Binding-site contacts:
Ligand atom N6 contacts residue GLU97 of chain 1.A at 2.9 Å (salt-bridge).
Ligand atom N9 contacts residue VAL30 of chain 1.A at 3.9 Å.
Ligand atom C2 contacts residue LEU99 of chain 1.A at 3.5 Å (hydrophobic).
Ligand atom C4 contacts residue LEU150 of chain 1.A at 3.3 Å (hydrophobic).
Ligand atom N6 contacts residue PHE96 of chain 1.A at 3.7 Å.
Ligand atom O4' contacts residue GLY23 of chain 1.A at 3.6 Å.
Ligand atom C4 contacts residue VAL30 of chain 1.A at 4.0 Å (hydrophobic).
Ligand atom C5 contacts residue VAL30 of chain 1.A at 4.0 Å (hydrophobic).
Ligand atom C8 contacts residue VAL30 of chain 1.A at 3.7 Å (hydrophobic).
Ligand atom C2 contacts residue LEU22 of chain 1.A at 3.8 Å (hydrophobic).
Ligand atom N3 contacts residue LEU150 of chain 1.A at 3.5 Å.
Ligand atom N1 contacts residue GLU97 of chain 1.A at 3.9 Å.
Ligand atom C7 contacts residue VAL30 of chain 1.A at 3.9 Å (hydrophobic).
Ligand atom N3 contacts residue LEU22 of chain 1.A at 3.9 Å.
Ligand atom O5' contacts residue VAL30 of chain 1.A at 3.7 Å.
Ligand atom C4' contacts residue GLY23 of chain 1.A at 3.9 Å.
Ligand atom C5' contacts residue PHE27 of chain 1.A at 3.8 Å (hydrophobic).
Ligand atom N1 contacts residue LEU99 of chain 1.A at 3.1 Å (h-bond).
Ligand atom O2' contacts residue SER102 of chain 1.A at 4.0 Å.
Ligand atom N9 contacts residue LEU150 of chain 1.A at 3.8 Å.
Ligand atom C6 contacts residue GLU97 of chain 1.A at 3.9 Å.
Ligand atom C6 contacts residue ALA44 of chain 1.A at 3.5 Å (hydrophobic).
Ligand atom N1 contacts residue LEU150 of chain 1.A at 3.9 Å.
Ligand atom C6 contacts residue LEU150 of chain 1.A at 3.7 Å (hydrophobic).
Ligand atom C2 contacts residue LEU150 of chain 1.A at 3.7 Å (hydrophobic).
Ligand atom O3' contacts residue SER102 of chain 1.A at 4.0 Å.
Ligand atom N1 contacts residue LEU98 of chain 1.A at 4.0 Å.
Ligand atom C5 contacts residue LEU150 of chain 1.A at 3.4 Å (hydrophobic).
Ligand atom O3' contacts residue GLU147 of chain 1.A at 2.7 Å (salt-bridge).
Ligand atom C5' contacts residue GLU24 of chain 1.A at 3.9 Å.
Ligand atom O5' contacts residue PHE27 of chain 1.A at 3.5 Å.
Ligand atom O2' contacts residue LEU22 of chain 1.A at 3.7 Å.
Ligand atom C7 contacts residue LEU150 of chain 1.A at 4.0 Å (hydrophobic).
Ligand atom C3' contacts residue GLU147 of chain 1.A at 3.4 Å.
Ligand atom O4' contacts residue VAL30 of chain 1.A at 3.5 Å.
Ligand atom IAE contacts residue PHE96 of chain 1.A at 3.5 Å.
Ligand atom N6 contacts residue ALA44 of chain 1.A at 3.5 Å.
Ligand atom O2' contacts residue ASP105 of chain 1.A at 3.7 Å.
Ligand atom N6 contacts residue LEU99 of chain 1.A at 4.0 Å.
Ligand atom N1 contacts residue ALA44 of chain 1.A at 3.5 Å.

Sequence of chain 1.A:
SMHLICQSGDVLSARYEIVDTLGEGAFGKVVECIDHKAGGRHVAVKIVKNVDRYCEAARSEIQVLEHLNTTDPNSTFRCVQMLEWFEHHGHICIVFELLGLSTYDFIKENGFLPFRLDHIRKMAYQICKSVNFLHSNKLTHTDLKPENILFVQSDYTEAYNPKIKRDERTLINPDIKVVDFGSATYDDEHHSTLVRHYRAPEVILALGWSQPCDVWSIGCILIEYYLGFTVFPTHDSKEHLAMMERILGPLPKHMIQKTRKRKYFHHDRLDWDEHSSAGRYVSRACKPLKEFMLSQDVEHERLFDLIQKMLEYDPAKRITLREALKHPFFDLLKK

The protein below binds the small molecule below.
Small molecule (SMILES): Nc1ncnc2c1c(I)cn2[C@@H]1O[C@H](CO)[C@@H](O)[C@H]1O